The protein below binds the small molecule below.
Small molecule (SMILES): C=CCOC(=O)N[C@H](CC[C@@H]1CCNC1)C(=O)c1noc(Cc2ccc(C(=O)NC3Cc4ccccc4C3)cc2)n1

Binding-site contacts:
Ligand atom C10 contacts residue SER213 of chain 1.C at 3.2 Å.
Ligand atom C11 contacts residue TRP214 of chain 1.C at 3.5 Å (hydrophobic).
Ligand atom C16 contacts residue GLY192 of chain 1.C at 3.7 Å.
Ligand atom C40 contacts residue CYS45 of chain 1.C at 3.0 Å (hydrophobic).
Ligand atom O17 contacts residue GLY192 of chain 1.C at 2.4 Å (h-bond).
Ligand atom C36 contacts residue ALA55 of chain 1.C at 3.6 Å (hydrophobic).
Ligand atom C13 contacts residue SER189 of chain 1.C at 2.9 Å.
Ligand atom C32 contacts residue CYS45 of chain 1.C at 3.5 Å (hydrophobic).
Ligand atom C10 contacts residue SER194 of chain 1.C at 3.4 Å.
Ligand atom C8 contacts residue SER213 of chain 1.C at 3.4 Å.
Ligand atom N41 contacts residue SER194 of chain 1.C at 3.2 Å (h-bond).
Ligand atom C37 contacts residue LEU56 of chain 1.C at 3.5 Å (hydrophobic).
Ligand atom N19 contacts residue SER194 of chain 1.C at 3.7 Å.
Ligand atom N7 contacts residue SER213 of chain 1.C at 3.2 Å (h-bond).
Ligand atom C1 contacts residue ALA86 of chain 1.C at 3.6 Å (hydrophobic).
Ligand atom C8 contacts residue SER194 of chain 1.C at 1.4 Å.
Ligand atom C35 contacts residue VAL20 of chain 1.C at 3.5 Å (hydrophobic).
Ligand atom N31 contacts residue CYS45 of chain 1.C at 3.4 Å (h-bond).
Ligand atom N7 contacts residue SER194 of chain 1.C at 2.6 Å (h-bond).
Ligand atom N41 contacts residue HIS44 of chain 1.C at 3.0 Å (h-bond).
Ligand atom O17 contacts residue ASP193 of chain 1.C at 3.5 Å (salt-bridge).
Ligand atom N14 contacts residue SER189 of chain 1.C at 3.1 Å (h-bond).
Ligand atom O17 contacts residue SER194 of chain 1.C at 2.8 Å (h-bond).
Ligand atom C5 contacts residue SER194 of chain 1.C at 3.6 Å.
Ligand atom C15 contacts residue SER189 of chain 1.C at 2.9 Å.
Ligand atom C28 contacts residue HIS44 of chain 1.C at 3.5 Å.
Ligand atom N19 contacts residue GLY192 of chain 1.C at 3.4 Å (h-bond).
Ligand atom O6 contacts residue SER213 of chain 1.C at 3.7 Å.
Ligand atom O17 contacts residue GLN191 of chain 1.C at 2.7 Å.
Ligand atom N14 contacts residue ASP188 of chain 1.C at 3.3 Å (salt-bridge).
Ligand atom O17 contacts residue CYS190 of chain 1.C at 3.2 Å (h-bond).
Ligand atom C18 contacts residue SER194 of chain 1.C at 2.6 Å.
Ligand atom C40 contacts residue PHE28 of chain 1.C at 3.4 Å (hydrophobic).
Ligand atom C9 contacts residue CYS190 of chain 1.C at 3.6 Å (hydrophobic).
Ligand atom C16 contacts residue SER194 of chain 1.C at 1.6 Å.
Ligand atom C10 contacts residue VAL212 of chain 1.C at 3.5 Å (hydrophobic).
Ligand atom O4 contacts residue HIS44 of chain 1.C at 3.7 Å.
Ligand atom C27 contacts residue CYS45 of chain 1.C at 3.6 Å (hydrophobic).
Ligand atom C13 contacts residue GLY217 of chain 1.C at 3.3 Å.
Ligand atom C9 contacts residue SER194 of chain 1.C at 2.6 Å.

Sequence of chain 1.C:
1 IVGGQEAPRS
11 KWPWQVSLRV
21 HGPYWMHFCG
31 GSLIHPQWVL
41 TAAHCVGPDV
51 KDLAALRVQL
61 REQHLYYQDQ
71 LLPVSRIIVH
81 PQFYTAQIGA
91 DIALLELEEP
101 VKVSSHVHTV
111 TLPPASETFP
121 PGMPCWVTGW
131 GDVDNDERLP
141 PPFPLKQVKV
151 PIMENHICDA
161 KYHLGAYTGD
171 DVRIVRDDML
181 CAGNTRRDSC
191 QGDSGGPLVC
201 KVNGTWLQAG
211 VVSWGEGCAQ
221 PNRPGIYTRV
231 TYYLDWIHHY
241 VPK